Binding-site contacts:
Ligand atom O19 contacts residue IP11 of chain 1.C at 0.7 Å (h-bond).
Ligand atom C7 contacts residue IP11 of chain 1.C at 0.4 Å.
Ligand atom C33 contacts residue IP11 of chain 1.C at 0.9 Å.
Ligand atom S17 contacts residue ASP216 of chain 1.A at 2.5 Å (salt-bridge).
Ligand atom O20 contacts residue IP11 of chain 1.C at 0.4 Å (h-bond).
Ligand atom C16 contacts residue IP11 of chain 1.C at 1.7 Å.
Ligand atom C1 contacts residue IP11 of chain 1.C at 0.5 Å.
Ligand atom O18 contacts residue IP11 of chain 1.C at 1.7 Å.
Ligand atom C37 contacts residue FE21 of chain 1.E at 2.5 Å.
Ligand atom S17 contacts residue IP11 of chain 1.C at 1.8 Å (h-bond).
Ligand atom C32 contacts residue IP11 of chain 1.C at 0.9 Å.
Ligand atom C4 contacts residue IP11 of chain 1.C at 0.5 Å.
Ligand atom O43 contacts residue IP11 of chain 1.C at 0.7 Å (h-bond).
Ligand atom O43 contacts residue SER281 of chain 1.A at 3.1 Å (h-bond).
Ligand atom O20 contacts residue SER183 of chain 1.A at 2.8 Å (h-bond).
Ligand atom S17 contacts residue FE21 of chain 1.E at 2.2 Å.
Ligand atom O42 contacts residue TYR189 of chain 1.A at 2.6 Å (h-bond).
Ligand atom N29 contacts residue IP11 of chain 1.C at 0.8 Å (h-bond).
Ligand atom C13 contacts residue IP11 of chain 1.C at 1.2 Å.
Ligand atom C31 contacts residue IP11 of chain 1.C at 0.7 Å.
Ligand atom C37 contacts residue IP11 of chain 1.C at 1.3 Å.
Ligand atom C2 contacts residue IP11 of chain 1.C at 0.4 Å.
Ligand atom N11 contacts residue IP11 of chain 1.C at 0.2 Å (h-bond).
Ligand atom C37 contacts residue HIS214 of chain 1.A at 3.4 Å.
Ligand atom S17 contacts residue HIS214 of chain 1.A at 3.0 Å (h-bond).
Ligand atom O15 contacts residue IP11 of chain 1.C at 0.7 Å (h-bond).
Ligand atom N14 contacts residue TYR91 of chain 1.A at 3.1 Å (h-bond).
Ligand atom O42 contacts residue VAL272 of chain 1.A at 3.3 Å.
Ligand atom C12 contacts residue IP11 of chain 1.C at 0.5 Å.
Ligand atom O19 contacts residue LEU321 of chain 1.A at 3.4 Å.
Ligand atom C30 contacts residue IP11 of chain 1.C at 0.9 Å.
Ligand atom C16 contacts residue FE21 of chain 1.E at 3.3 Å.
Ligand atom C16 contacts residue PHE211 of chain 1.A at 3.4 Å (hydrophobic).
Ligand atom C16 contacts residue HIS214 of chain 1.A at 2.9 Å.
Ligand atom O20 contacts residue ARG87 of chain 1.A at 2.9 Å (salt-bridge).
Ligand atom O19 contacts residue ARG87 of chain 1.A at 2.7 Å (salt-bridge).
Ligand atom N14 contacts residue IP11 of chain 1.C at 0.5 Å (h-bond).
Ligand atom O42 contacts residue IP11 of chain 1.C at 0.6 Å (h-bond).
Ligand atom C3 contacts residue IP11 of chain 1.C at 0.5 Å.
Ligand atom C10 contacts residue IP11 of chain 1.C at 0.4 Å.

This small molecule binds to this protein.
Small molecule (SMILES): CC(C)[C@@H](NC(=O)[C@H](CS)NC(=O)CCC[C@H](N)C(=O)O)C(=O)O

Sequence of chain 1.A:
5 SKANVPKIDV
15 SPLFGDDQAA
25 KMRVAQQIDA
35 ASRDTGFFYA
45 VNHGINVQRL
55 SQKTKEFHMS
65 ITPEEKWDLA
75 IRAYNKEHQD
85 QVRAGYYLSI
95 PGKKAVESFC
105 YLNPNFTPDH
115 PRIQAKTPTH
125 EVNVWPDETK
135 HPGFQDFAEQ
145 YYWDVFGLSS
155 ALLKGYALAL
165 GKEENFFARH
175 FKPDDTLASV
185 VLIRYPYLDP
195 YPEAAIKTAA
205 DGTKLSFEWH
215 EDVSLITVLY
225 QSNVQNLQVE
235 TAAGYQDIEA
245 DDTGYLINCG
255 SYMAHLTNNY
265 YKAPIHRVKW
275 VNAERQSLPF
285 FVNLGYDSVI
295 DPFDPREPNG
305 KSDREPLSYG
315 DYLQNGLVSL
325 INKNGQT